Sequence of chain 1.A:
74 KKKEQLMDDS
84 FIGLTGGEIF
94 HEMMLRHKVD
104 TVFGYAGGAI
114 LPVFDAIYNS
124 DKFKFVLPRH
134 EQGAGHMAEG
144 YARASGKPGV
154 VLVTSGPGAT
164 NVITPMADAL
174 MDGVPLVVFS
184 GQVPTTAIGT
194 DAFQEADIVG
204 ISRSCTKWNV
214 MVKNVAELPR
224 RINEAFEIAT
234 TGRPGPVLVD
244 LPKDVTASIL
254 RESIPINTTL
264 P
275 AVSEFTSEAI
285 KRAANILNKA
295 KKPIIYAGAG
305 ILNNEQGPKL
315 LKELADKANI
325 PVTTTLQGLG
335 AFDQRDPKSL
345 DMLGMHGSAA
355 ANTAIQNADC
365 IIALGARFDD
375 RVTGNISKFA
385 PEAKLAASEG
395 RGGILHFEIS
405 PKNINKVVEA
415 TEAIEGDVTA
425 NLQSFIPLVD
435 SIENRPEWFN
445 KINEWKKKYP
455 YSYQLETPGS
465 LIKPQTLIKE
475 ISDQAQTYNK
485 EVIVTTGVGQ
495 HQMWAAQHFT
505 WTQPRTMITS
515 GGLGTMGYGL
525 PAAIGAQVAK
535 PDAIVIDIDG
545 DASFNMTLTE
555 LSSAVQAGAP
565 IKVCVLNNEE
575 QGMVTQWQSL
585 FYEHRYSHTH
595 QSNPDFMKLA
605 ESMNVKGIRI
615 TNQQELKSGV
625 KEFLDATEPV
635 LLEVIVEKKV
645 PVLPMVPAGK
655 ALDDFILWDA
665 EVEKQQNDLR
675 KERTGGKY

Sequence of chain 4.A:
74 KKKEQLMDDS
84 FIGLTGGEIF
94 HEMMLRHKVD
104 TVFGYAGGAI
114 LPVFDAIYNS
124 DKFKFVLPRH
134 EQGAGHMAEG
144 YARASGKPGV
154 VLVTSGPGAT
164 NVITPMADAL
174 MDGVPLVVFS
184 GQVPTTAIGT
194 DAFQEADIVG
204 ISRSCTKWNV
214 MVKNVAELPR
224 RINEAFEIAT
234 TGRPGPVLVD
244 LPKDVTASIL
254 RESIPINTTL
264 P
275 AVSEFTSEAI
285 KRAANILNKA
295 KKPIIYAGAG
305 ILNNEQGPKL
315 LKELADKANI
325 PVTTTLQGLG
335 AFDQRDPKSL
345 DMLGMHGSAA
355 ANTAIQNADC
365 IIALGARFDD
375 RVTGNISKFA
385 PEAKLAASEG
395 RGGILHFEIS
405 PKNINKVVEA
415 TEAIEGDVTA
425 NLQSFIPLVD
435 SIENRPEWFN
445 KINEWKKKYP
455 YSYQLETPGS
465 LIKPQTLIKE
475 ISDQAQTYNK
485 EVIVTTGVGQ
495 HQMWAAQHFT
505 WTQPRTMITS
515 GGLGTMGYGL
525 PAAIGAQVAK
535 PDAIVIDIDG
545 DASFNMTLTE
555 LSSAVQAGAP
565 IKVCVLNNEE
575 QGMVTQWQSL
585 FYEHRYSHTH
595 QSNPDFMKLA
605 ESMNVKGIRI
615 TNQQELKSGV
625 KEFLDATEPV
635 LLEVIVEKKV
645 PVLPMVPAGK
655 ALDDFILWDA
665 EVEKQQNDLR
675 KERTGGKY

A protein and the small-molecule ligand that binds it are described below.
Small molecule (SMILES): CCOC(=O)c1ccccc1S(=O)(=O)NC(=O)Nc1nc(I)cc(OC)n1

Binding-site contacts:
Ligand atom C13 contacts residue GLY111 of chain 1.A at 3.7 Å.
Ligand atom C26 contacts residue FAD1 of chain 4.E at 3.4 Å.
Ligand atom N03 contacts residue GLY111 of chain 1.A at 3.6 Å.
Ligand atom S08 contacts residue LYS246 of chain 1.A at 3.7 Å.
Ligand atom C02 contacts residue TRP581 of chain 4.A at 3.5 Å (hydrophobic).
Ligand atom O22 contacts residue ARG375 of chain 4.A at 3.0 Å (salt-bridge).
Ligand atom C27 contacts residue CO21 of chain 4.G at 3.7 Å.
Ligand atom I01 contacts residue GLY111 of chain 1.A at 3.8 Å.
Ligand atom C14 contacts residue PHE196 of chain 1.A at 3.6 Å (hydrophobic).
Ligand atom I01 contacts residue TRP581 of chain 4.A at 3.7 Å.
Ligand atom C10 contacts residue PRO187 of chain 1.A at 3.6 Å (hydrophobic).
Ligand atom C09 contacts residue ARG375 of chain 4.A at 3.7 Å.
Ligand atom N05 contacts residue TRP581 of chain 4.A at 3.3 Å.
Ligand atom N03 contacts residue TRP581 of chain 4.A at 3.5 Å.
Ligand atom C16 contacts residue VAL186 of chain 1.A at 3.8 Å (hydrophobic).
Ligand atom C18 contacts residue ARG375 of chain 4.A at 3.5 Å.
Ligand atom N23 contacts residue TRP581 of chain 4.A at 3.3 Å.
Ligand atom C06 contacts residue TRP581 of chain 4.A at 3.7 Å (hydrophobic).
Ligand atom O25 contacts residue ARG375 of chain 4.A at 3.0 Å (salt-bridge).
Ligand atom C24 contacts residue TRP581 of chain 4.A at 3.6 Å (hydrophobic).
Ligand atom N23 contacts residue ARG375 of chain 4.A at 3.0 Å (salt-bridge).
Ligand atom C17 contacts residue ASP374 of chain 4.A at 3.3 Å.
Ligand atom O20 contacts residue ALA652 of chain 4.A at 3.4 Å.
Ligand atom O21 contacts residue PRO187 of chain 1.A at 3.5 Å.
Ligand atom C10 contacts residue ARG375 of chain 4.A at 3.8 Å.
Ligand atom O21 contacts residue LYS246 of chain 1.A at 3.3 Å (salt-bridge).
Ligand atom C16 contacts residue ARG375 of chain 4.A at 3.7 Å.
Ligand atom C09 contacts residue PRO187 of chain 1.A at 3.7 Å (hydrophobic).
Ligand atom C04 contacts residue TRP581 of chain 4.A at 3.3 Å (hydrophobic).
Ligand atom C19 contacts residue ARG375 of chain 4.A at 3.6 Å.
Ligand atom C24 contacts residue ARG375 of chain 4.A at 3.4 Å.
Ligand atom C17 contacts residue ARG375 of chain 4.A at 3.6 Å.
Ligand atom N07 contacts residue LYS246 of chain 1.A at 2.9 Å (salt-bridge).
Ligand atom C27 contacts residue TRP581 of chain 4.A at 3.5 Å (hydrophobic).
Ligand atom C14 contacts residue GLN197 of chain 1.A at 3.4 Å.
Ligand atom O15 contacts residue PRO187 of chain 1.A at 3.5 Å.
Ligand atom C18 contacts residue ASP374 of chain 4.A at 3.7 Å.
Ligand atom O25 contacts residue MET349 of chain 4.A at 3.3 Å (h-bond).
Ligand atom C16 contacts residue PHE196 of chain 1.A at 3.7 Å (hydrophobic).
Ligand atom C13 contacts residue ALA112 of chain 1.A at 3.4 Å (hydrophobic).